A protein and the small-molecule ligand that binds it are described below.
Small molecule (SMILES): CC(=O)N[C@@H]1[C@@H](O)[C@H](O[C@@H]2O[C@H](CO[C@]3(C(=O)O)C[C@H](O)[C@@H](NC(C)=O)[C@H]([C@H](O)[C@H](O)CO)O3)[C@H](O)[C@H](O)[C@H]2O)[C@@H](CO)O[C@H]1O

Sequence of chain 2.C:
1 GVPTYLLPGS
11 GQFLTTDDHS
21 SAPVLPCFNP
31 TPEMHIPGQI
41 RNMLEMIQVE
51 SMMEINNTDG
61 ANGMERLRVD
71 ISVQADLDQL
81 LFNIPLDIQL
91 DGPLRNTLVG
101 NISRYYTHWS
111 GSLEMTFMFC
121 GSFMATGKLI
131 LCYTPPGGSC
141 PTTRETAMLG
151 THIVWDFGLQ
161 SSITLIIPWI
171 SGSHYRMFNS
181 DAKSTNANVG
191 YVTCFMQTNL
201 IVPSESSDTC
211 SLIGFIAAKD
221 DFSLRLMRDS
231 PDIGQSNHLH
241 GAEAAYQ

Binding-site contacts:
Ligand atom C3 contacts residue PRO274 of chain 2.A at 3.8 Å (hydrophobic).
Ligand atom C3 contacts residue PRO274 of chain 2.A at 4.1 Å (hydrophobic).
Ligand atom C3 contacts residue ARG104 of chain 2.C at 3.9 Å.
Ligand atom O10 contacts residue ARG270 of chain 2.A at 4.0 Å.
Ligand atom C10 contacts residue PRO231 of chain 2.C at 3.9 Å (hydrophobic).
Ligand atom C11 contacts residue GLY234 of chain 2.C at 3.9 Å.
Ligand atom C5 contacts residue ASN275 of chain 2.A at 3.5 Å.
Ligand atom O6 contacts residue ASP91 of chain 2.C at 3.3 Å.
Ligand atom N5 contacts residue PRO231 of chain 2.C at 2.9 Å (h-bond).
Ligand atom O4 contacts residue ASN275 of chain 2.A at 3.0 Å (h-bond).
Ligand atom O3 contacts residue ASP91 of chain 2.C at 4.0 Å.
Ligand atom O4 contacts residue ARG95 of chain 2.C at 3.6 Å.
Ligand atom C6 contacts residue PRO231 of chain 2.C at 4.0 Å (hydrophobic).
Ligand atom C11 contacts residue PRO231 of chain 2.C at 4.0 Å (hydrophobic).
Ligand atom O4 contacts residue ASP232 of chain 2.C at 2.8 Å (salt-bridge).
Ligand atom C3 contacts residue ASP232 of chain 2.C at 4.1 Å.
Ligand atom O6 contacts residue PRO274 of chain 2.A at 3.7 Å.
Ligand atom O1B contacts residue ARG104 of chain 2.C at 2.8 Å (salt-bridge).
Ligand atom C5 contacts residue PRO274 of chain 2.A at 3.9 Å (hydrophobic).
Ligand atom C3 contacts residue ARG95 of chain 2.C at 3.9 Å.
Ligand atom O3 contacts residue GLY282 of chain 2.A at 3.4 Å.
Ligand atom N5 contacts residue ASN275 of chain 2.A at 3.5 Å (h-bond).
Ligand atom C1 contacts residue ARG104 of chain 2.C at 3.7 Å.
Ligand atom C5 contacts residue PRO231 of chain 2.C at 3.6 Å (hydrophobic).
Ligand atom C6 contacts residue ASP91 of chain 2.C at 3.9 Å.
Ligand atom C4 contacts residue PRO231 of chain 2.C at 3.4 Å (hydrophobic).
Ligand atom O7 contacts residue SER180 of chain 2.C at 3.7 Å.
Ligand atom C11 contacts residue ILE233 of chain 2.C at 3.8 Å (hydrophobic).
Ligand atom C4 contacts residue ASN275 of chain 2.A at 3.8 Å.
Ligand atom C4 contacts residue ASP91 of chain 2.C at 3.3 Å.
Ligand atom O4 contacts residue ASP91 of chain 2.C at 2.8 Å (salt-bridge).
Ligand atom O3 contacts residue PRO274 of chain 2.A at 3.9 Å.
Ligand atom O7 contacts residue PRO274 of chain 2.A at 3.4 Å.
Ligand atom C4 contacts residue PRO274 of chain 2.A at 4.0 Å (hydrophobic).
Ligand atom C10 contacts residue ASN275 of chain 2.A at 3.2 Å.
Ligand atom C4 contacts residue ASP232 of chain 2.C at 3.5 Å.
Ligand atom C4 contacts residue ARG104 of chain 2.C at 4.0 Å.
Ligand atom O10 contacts residue ASN275 of chain 2.A at 2.9 Å (h-bond).
Ligand atom C11 contacts residue ASP232 of chain 2.C at 3.8 Å.
Ligand atom O4 contacts residue PRO231 of chain 2.C at 3.8 Å.

Sequence of chain 2.A:
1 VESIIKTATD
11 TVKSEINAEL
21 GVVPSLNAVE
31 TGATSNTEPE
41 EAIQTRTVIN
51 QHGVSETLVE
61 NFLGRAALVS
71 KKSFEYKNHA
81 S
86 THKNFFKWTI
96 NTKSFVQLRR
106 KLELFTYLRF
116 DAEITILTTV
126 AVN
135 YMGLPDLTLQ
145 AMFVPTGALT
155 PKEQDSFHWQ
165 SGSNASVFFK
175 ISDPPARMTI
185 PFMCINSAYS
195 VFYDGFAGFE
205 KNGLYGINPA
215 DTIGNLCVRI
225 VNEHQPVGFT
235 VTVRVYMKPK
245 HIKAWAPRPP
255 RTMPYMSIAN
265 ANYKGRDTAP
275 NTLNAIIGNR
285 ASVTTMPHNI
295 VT